Sequence of chain 25.H:
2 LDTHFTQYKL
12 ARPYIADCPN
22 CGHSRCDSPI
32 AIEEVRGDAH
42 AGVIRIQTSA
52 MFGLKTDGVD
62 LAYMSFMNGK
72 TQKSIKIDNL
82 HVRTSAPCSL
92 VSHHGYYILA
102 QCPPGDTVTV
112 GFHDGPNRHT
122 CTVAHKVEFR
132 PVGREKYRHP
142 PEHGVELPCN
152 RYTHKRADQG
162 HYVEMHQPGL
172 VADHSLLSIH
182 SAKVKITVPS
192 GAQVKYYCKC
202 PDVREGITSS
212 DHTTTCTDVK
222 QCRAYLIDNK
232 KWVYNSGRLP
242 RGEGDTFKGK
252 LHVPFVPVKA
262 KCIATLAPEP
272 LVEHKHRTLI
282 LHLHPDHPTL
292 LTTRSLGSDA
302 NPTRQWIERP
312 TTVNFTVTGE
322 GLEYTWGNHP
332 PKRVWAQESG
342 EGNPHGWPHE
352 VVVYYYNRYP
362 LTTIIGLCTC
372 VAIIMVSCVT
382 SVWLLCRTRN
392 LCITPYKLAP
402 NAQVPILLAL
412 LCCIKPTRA

The small molecule below binds the protein below.
Small molecule (SMILES): O=C(O)[C@@H]1O[C@H](O[C@H]2[C@@H](OS(=O)(=O)O)O[C@@H](O)[C@H](NS(=O)(=O)O)[C@H]2O)[C@@H](OS(=O)(=O)O)[C@H](O)[C@@H]1O

Binding-site contacts:
Ligand atom C3 contacts residue LYS156 of chain 25.H at 4.0 Å.
Ligand atom C3 contacts residue ARG157 of chain 25.H at 3.7 Å.
Ligand atom OAF contacts residue ALA158 of chain 25.H at 3.3 Å.
Ligand atom C5 contacts residue LEU62 of chain 25.H at 3.8 Å (hydrophobic).
Ligand atom OAH contacts residue THR4 of chain 25.H at 3.7 Å.
Ligand atom O3 contacts residue ALA158 of chain 25.H at 3.0 Å (h-bond).
Ligand atom O5B contacts residue LYS156 of chain 25.H at 3.3 Å.
Ligand atom C5 contacts residue HIS155 of chain 25.H at 4.0 Å.
Ligand atom SAG contacts residue ARG157 of chain 25.H at 3.6 Å (salt-bridge).
Ligand atom OBI contacts residue LYS156 of chain 25.H at 4.0 Å.
Ligand atom O6A contacts residue HIS155 of chain 25.H at 3.8 Å.
Ligand atom O4 contacts residue LYS156 of chain 25.H at 3.5 Å.
Ligand atom C6 contacts residue SER93 of chain 25.H at 4.0 Å.
Ligand atom O6A contacts residue HIS94 of chain 25.H at 3.2 Å (h-bond).
Ligand atom O6A contacts residue SER93 of chain 25.H at 3.2 Å.
Ligand atom O4 contacts residue SER93 of chain 25.H at 3.0 Å (h-bond).
Ligand atom OAF contacts residue THR4 of chain 25.H at 2.9 Å (h-bond).
Ligand atom C2 contacts residue ALA158 of chain 25.H at 3.7 Å (hydrophobic).
Ligand atom O6B contacts residue HIS155 of chain 25.H at 3.3 Å (h-bond).
Ligand atom O6A contacts residue LEU62 of chain 25.H at 3.4 Å.
Ligand atom C3 contacts residue ALA158 of chain 25.H at 4.0 Å (hydrophobic).
Ligand atom C6 contacts residue HIS94 of chain 25.H at 3.9 Å.
Ligand atom O3 contacts residue LYS156 of chain 25.H at 3.0 Å.
Ligand atom O5 contacts residue HIS155 of chain 25.H at 3.6 Å.
Ligand atom O4 contacts residue HIS155 of chain 25.H at 3.5 Å (h-bond).
Ligand atom O5 contacts residue LYS156 of chain 25.H at 3.4 Å.
Ligand atom OAH contacts residue ASP3 of chain 25.H at 4.0 Å.
Ligand atom O3 contacts residue ARG157 of chain 25.H at 3.3 Å (salt-bridge).
Ligand atom O6B contacts residue ARG157 of chain 25.H at 3.3 Å (salt-bridge).
Ligand atom SAG contacts residue THR4 of chain 25.H at 3.9 Å.
Ligand atom OAF contacts residue ARG157 of chain 25.H at 2.8 Å (salt-bridge).
Ligand atom C4 contacts residue LYS156 of chain 25.H at 4.0 Å.
Ligand atom O6B contacts residue LEU62 of chain 25.H at 4.0 Å.
Ligand atom O5 contacts residue ARG157 of chain 25.H at 3.8 Å.
Ligand atom C6 contacts residue LEU62 of chain 25.H at 3.5 Å (hydrophobic).
Ligand atom C6 contacts residue HIS155 of chain 25.H at 3.4 Å.
Ligand atom O6B contacts residue HIS94 of chain 25.H at 4.0 Å.
Ligand atom OAH contacts residue LEU2 of chain 25.H at 2.8 Å (h-bond).
Ligand atom OAH contacts residue ARG157 of chain 25.H at 3.1 Å (salt-bridge).
Ligand atom O6B contacts residue LYS156 of chain 25.H at 3.3 Å.